Sequence of chain 1.A:
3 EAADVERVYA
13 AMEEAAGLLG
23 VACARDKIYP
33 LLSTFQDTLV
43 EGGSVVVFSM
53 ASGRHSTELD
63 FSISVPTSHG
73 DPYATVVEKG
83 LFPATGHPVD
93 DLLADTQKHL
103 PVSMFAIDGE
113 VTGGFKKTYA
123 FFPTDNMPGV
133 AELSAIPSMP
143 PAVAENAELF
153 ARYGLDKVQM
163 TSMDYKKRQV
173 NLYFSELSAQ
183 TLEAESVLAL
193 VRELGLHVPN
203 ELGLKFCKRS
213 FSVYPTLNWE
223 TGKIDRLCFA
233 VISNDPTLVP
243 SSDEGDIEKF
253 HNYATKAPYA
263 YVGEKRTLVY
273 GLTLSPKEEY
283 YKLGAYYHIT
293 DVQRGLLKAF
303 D

This protein binds this small molecule.
Small molecule (SMILES): O=C1C(O)=CC(=O)c2c(O)cc(O)cc21

Binding-site contacts:
Ligand atom OAB contacts residue GST1 of chain 1.E at 4.0 Å.
Ligand atom CAK contacts residue MET162 of chain 1.A at 3.6 Å (hydrophobic).
Ligand atom CAG contacts residue LEU298 of chain 1.A at 3.5 Å (hydrophobic).
Ligand atom CAJ contacts residue GLN295 of chain 1.A at 3.5 Å.
Ligand atom OAB contacts residue TYR288 of chain 1.A at 2.4 Å (h-bond).
Ligand atom CAN contacts residue MET162 of chain 1.A at 3.6 Å (hydrophobic).
Ligand atom CAO contacts residue MET162 of chain 1.A at 3.6 Å (hydrophobic).
Ligand atom CAF contacts residue TYR175 of chain 1.A at 4.2 Å (hydrophobic).
Ligand atom OAC contacts residue ALA232 of chain 1.A at 4.2 Å.
Ligand atom CAF contacts residue SER214 of chain 1.A at 3.1 Å.
Ligand atom OAB contacts residue VAL271 of chain 1.A at 4.2 Å.
Ligand atom OAA contacts residue LEU298 of chain 1.A at 3.7 Å.
Ligand atom CAH contacts residue GST1 of chain 1.E at 3.6 Å.
Ligand atom CAN contacts residue PHE213 of chain 1.A at 3.8 Å (hydrophobic).
Ligand atom CAI contacts residue PHE213 of chain 1.A at 3.9 Å (hydrophobic).
Ligand atom OAA contacts residue VAL294 of chain 1.A at 4.0 Å.
Ligand atom CAM contacts residue TYR288 of chain 1.A at 3.2 Å (hydrophobic).
Ligand atom CAL contacts residue LEU298 of chain 1.A at 3.6 Å (hydrophobic).
Ligand atom CAJ contacts residue TYR288 of chain 1.A at 3.4 Å (hydrophobic).
Ligand atom CAI contacts residue TYR175 of chain 1.A at 3.9 Å (hydrophobic).
Ligand atom CAF contacts residue MET162 of chain 1.A at 3.6 Å (hydrophobic).
Ligand atom CAK contacts residue GLN161 of chain 1.A at 4.2 Å.
Ligand atom OAC contacts residue SER214 of chain 1.A at 2.9 Å (h-bond).
Ligand atom CAG contacts residue GLN295 of chain 1.A at 3.6 Å.
Ligand atom OAD contacts residue TYR288 of chain 1.A at 2.7 Å (h-bond).
Ligand atom CAG contacts residue VAL294 of chain 1.A at 4.0 Å (hydrophobic).
Ligand atom CAH contacts residue PHE213 of chain 1.A at 3.7 Å (hydrophobic).
Ligand atom OAD contacts residue GST1 of chain 1.E at 3.9 Å.
Ligand atom CAI contacts residue SER214 of chain 1.A at 3.3 Å.
Ligand atom OAC contacts residue TYR216 of chain 1.A at 3.8 Å.
Ligand atom CAJ contacts residue LEU298 of chain 1.A at 4.2 Å (hydrophobic).
Ligand atom OAD contacts residue GLN295 of chain 1.A at 2.6 Å (h-bond).
Ligand atom CAO contacts residue PHE213 of chain 1.A at 3.8 Å (hydrophobic).
Ligand atom CAF contacts residue PHE213 of chain 1.A at 3.8 Å (hydrophobic).
Ligand atom CAH contacts residue MET162 of chain 1.A at 3.7 Å (hydrophobic).
Ligand atom CAI contacts residue MET162 of chain 1.A at 3.7 Å (hydrophobic).
Ligand atom OAE contacts residue GLN161 of chain 1.A at 3.1 Å.
Ligand atom OAA contacts residue GLN161 of chain 1.A at 4.0 Å.
Ligand atom CAK contacts residue PHE213 of chain 1.A at 3.8 Å (hydrophobic).
Ligand atom OAC contacts residue TYR175 of chain 1.A at 3.2 Å.